The protein below binds the small molecule below.
Small molecule (SMILES): Nc1ccn([C@H]2C[C@H](O)[C@@H](COP(=O)(O)O)O2)c(=O)n1

Binding-site contacts:
Ligand atom O3' contacts residue DA1 of chain 1.JB at 1.6 Å.
Ligand atom C3' contacts residue DA1 of chain 1.JB at 2.6 Å.
Ligand atom O5' contacts residue DA1 of chain 1.JB at 4.3 Å.
Ligand atom C2' contacts residue DA1 of chain 1.JB at 3.1 Å.
Ligand atom C5' contacts residue PRO205 of chain 1.A at 4.5 Å (hydrophobic).
Ligand atom C5' contacts residue DA1 of chain 1.JB at 4.4 Å.
Ligand atom O3' contacts residue PRO205 of chain 1.A at 4.2 Å.
Ligand atom C4' contacts residue DA1 of chain 1.JB at 3.9 Å.

Sequence of chain 1.A:
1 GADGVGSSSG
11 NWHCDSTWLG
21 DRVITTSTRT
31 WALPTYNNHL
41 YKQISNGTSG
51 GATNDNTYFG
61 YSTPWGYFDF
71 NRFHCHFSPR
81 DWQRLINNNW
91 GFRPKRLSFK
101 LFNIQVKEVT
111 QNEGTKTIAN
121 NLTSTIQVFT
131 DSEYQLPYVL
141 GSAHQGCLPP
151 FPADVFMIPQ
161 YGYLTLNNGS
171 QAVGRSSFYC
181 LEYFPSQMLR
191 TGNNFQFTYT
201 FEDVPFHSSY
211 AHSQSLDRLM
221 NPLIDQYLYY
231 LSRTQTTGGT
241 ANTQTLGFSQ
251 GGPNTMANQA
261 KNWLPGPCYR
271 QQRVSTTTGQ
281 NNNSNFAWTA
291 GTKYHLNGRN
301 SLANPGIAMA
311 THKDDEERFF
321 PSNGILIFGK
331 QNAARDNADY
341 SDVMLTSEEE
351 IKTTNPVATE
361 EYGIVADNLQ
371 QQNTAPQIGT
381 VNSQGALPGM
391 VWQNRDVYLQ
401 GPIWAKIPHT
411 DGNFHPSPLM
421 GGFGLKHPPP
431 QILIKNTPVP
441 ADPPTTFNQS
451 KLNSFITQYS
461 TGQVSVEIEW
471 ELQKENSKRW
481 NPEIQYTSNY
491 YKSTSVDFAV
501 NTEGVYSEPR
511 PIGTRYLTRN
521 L